Binding-site contacts:
Ligand atom C5 contacts residue ILE208 of chain 4.A at 4.5 Å (hydrophobic).
Ligand atom C4 contacts residue ASN125 of chain 3.A at 4.5 Å.
Ligand atom O1 contacts residue CYS128 of chain 3.A at 3.4 Å (h-bond).
Ligand atom C6 contacts residue ARG243 of chain 4.A at 3.6 Å.
Ligand atom C3 contacts residue TYR258 of chain 4.A at 3.9 Å (hydrophobic).
Ligand atom C2 contacts residue ARG254 of chain 4.A at 4.3 Å.
Ligand atom C5 contacts residue ASN125 of chain 3.A at 2.9 Å.
Ligand atom C4 contacts residue SER124 of chain 3.A at 2.8 Å.
Ligand atom C5 contacts residue SER124 of chain 3.A at 3.4 Å.
Ligand atom O2 contacts residue TYR258 of chain 4.A at 3.1 Å.
Ligand atom C3 contacts residue CYS128 of chain 3.A at 3.9 Å (hydrophobic).
Ligand atom C1 contacts residue ASP127 of chain 3.A at 4.2 Å.
Ligand atom C1 contacts residue CYS128 of chain 3.A at 2.0 Å (hydrophobic).
Ligand atom C4 contacts residue ASP127 of chain 3.A at 3.5 Å.
Ligand atom C2 contacts residue ASN125 of chain 3.A at 2.7 Å.
Ligand atom C1 contacts residue ASN125 of chain 3.A at 3.7 Å.
Ligand atom O1 contacts residue ASN125 of chain 3.A at 2.3 Å (h-bond).
Ligand atom C6 contacts residue TYR258 of chain 4.A at 4.0 Å (hydrophobic).
Ligand atom C1 contacts residue SER124 of chain 3.A at 2.9 Å.
Ligand atom C4 contacts residue TYR258 of chain 4.A at 4.0 Å (hydrophobic).
Ligand atom N1 contacts residue CYS128 of chain 3.A at 4.0 Å.
Ligand atom N1 contacts residue ASN125 of chain 3.A at 3.2 Å (h-bond).
Ligand atom N1 contacts residue TYR258 of chain 4.A at 4.2 Å.
Ligand atom C5 contacts residue ARG243 of chain 4.A at 3.8 Å.
Ligand atom O2 contacts residue SER124 of chain 3.A at 3.6 Å (h-bond).
Ligand atom O1 contacts residue ARG254 of chain 4.A at 3.9 Å.
Ligand atom O1 contacts residue SER124 of chain 3.A at 3.7 Å.
Ligand atom C4 contacts residue CYS128 of chain 3.A at 2.8 Å (hydrophobic).
Ligand atom C6 contacts residue ILE208 of chain 4.A at 3.1 Å (hydrophobic).
Ligand atom C6 contacts residue ASN125 of chain 3.A at 4.1 Å.
Ligand atom C3 contacts residue SER124 of chain 3.A at 2.8 Å.
Ligand atom C2 contacts residue SER124 of chain 3.A at 2.9 Å.
Ligand atom C3 contacts residue ASN125 of chain 3.A at 4.2 Å.
Ligand atom O1 contacts residue VAL130 of chain 3.A at 3.6 Å.
Ligand atom C2 contacts residue CYS128 of chain 3.A at 3.0 Å (hydrophobic).
Ligand atom N1 contacts residue SER124 of chain 3.A at 3.1 Å (h-bond).

Sequence of chain 3.A:
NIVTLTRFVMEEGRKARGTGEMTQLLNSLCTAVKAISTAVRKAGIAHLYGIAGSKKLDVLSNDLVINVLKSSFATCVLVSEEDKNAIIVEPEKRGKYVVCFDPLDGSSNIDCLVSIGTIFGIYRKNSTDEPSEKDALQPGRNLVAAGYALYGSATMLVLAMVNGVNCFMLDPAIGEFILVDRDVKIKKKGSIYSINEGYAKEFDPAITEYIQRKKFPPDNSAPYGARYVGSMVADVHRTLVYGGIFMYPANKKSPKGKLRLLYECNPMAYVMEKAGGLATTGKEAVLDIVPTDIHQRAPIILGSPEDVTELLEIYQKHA

The small molecule below binds the protein below.
Small molecule (SMILES): CCN1C(=O)CCC1=O

Sequence of chain 4.A:
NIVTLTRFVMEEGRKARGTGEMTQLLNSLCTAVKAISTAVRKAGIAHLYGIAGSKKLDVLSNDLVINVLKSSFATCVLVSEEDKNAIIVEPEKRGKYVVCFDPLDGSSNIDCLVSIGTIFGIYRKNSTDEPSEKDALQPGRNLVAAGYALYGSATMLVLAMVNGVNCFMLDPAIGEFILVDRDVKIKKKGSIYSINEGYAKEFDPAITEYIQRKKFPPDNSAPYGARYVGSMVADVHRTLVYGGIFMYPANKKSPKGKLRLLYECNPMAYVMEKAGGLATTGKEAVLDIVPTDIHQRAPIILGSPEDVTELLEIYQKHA